Binding-site contacts:
Ligand atom N6 contacts residue GLY248 of chain 1.F at 3.0 Å (h-bond).
Ligand atom O4' contacts residue ALA455 of chain 1.F at 3.4 Å.
Ligand atom N3 contacts residue GLY454 of chain 1.F at 3.8 Å.
Ligand atom N1 contacts residue ILE422 of chain 1.F at 3.5 Å.
Ligand atom C8 contacts residue GLN426 of chain 1.F at 3.2 Å.
Ligand atom O3A contacts residue GLY289 of chain 1.F at 3.8 Å.
Ligand atom S1G contacts residue ARG404 of chain 1.A at 3.2 Å (salt-bridge).
Ligand atom C5 contacts residue MET294 of chain 1.F at 3.3 Å (hydrophobic).
Ligand atom C6 contacts residue ILE422 of chain 1.F at 3.6 Å (hydrophobic).
Ligand atom N9 contacts residue MET294 of chain 1.F at 3.8 Å.
Ligand atom N3 contacts residue ALA455 of chain 1.F at 3.8 Å.
Ligand atom O3B contacts residue THR293 of chain 1.F at 3.1 Å (h-bond).
Ligand atom O2B contacts residue LYS292 of chain 1.F at 2.6 Å (salt-bridge).
Ligand atom C2 contacts residue GLY454 of chain 1.F at 3.6 Å.
Ligand atom O2A contacts residue THR293 of chain 1.F at 3.1 Å (h-bond).
Ligand atom O2B contacts residue GLY291 of chain 1.F at 3.3 Å (h-bond).
Ligand atom O2G contacts residue LYS292 of chain 1.F at 3.6 Å.
Ligand atom O3G contacts residue GLU346 of chain 1.F at 3.5 Å (salt-bridge).
Ligand atom C8 contacts residue MET294 of chain 1.F at 3.4 Å (hydrophobic).
Ligand atom O3G contacts residue THR293 of chain 1.F at 2.7 Å (h-bond).
Ligand atom C4 contacts residue MET294 of chain 1.F at 3.7 Å (hydrophobic).
Ligand atom O2B contacts residue THR293 of chain 1.F at 3.6 Å (h-bond).
Ligand atom O1A contacts residue GLY291 of chain 1.F at 3.2 Å.
Ligand atom N1 contacts residue THR290 of chain 1.F at 3.8 Å.
Ligand atom O1B contacts residue GLY289 of chain 1.F at 2.5 Å (h-bond).
Ligand atom PB contacts residue GLY289 of chain 1.F at 3.7 Å.
Ligand atom N7 contacts residue GLN426 of chain 1.F at 3.6 Å.
Ligand atom O1A contacts residue MET294 of chain 1.F at 2.9 Å (h-bond).
Ligand atom C4' contacts residue ALA455 of chain 1.F at 3.7 Å (hydrophobic).
Ligand atom C8 contacts residue THR458 of chain 1.F at 3.7 Å.
Ligand atom O1A contacts residue LYS292 of chain 1.F at 3.3 Å (salt-bridge).
Ligand atom O1B contacts residue PRO288 of chain 1.F at 3.5 Å.
Ligand atom C2 contacts residue THR290 of chain 1.F at 3.4 Å.
Ligand atom O1A contacts residue THR293 of chain 1.F at 2.9 Å (h-bond).
Ligand atom N7 contacts residue MET294 of chain 1.F at 3.2 Å.
Ligand atom N9 contacts residue THR458 of chain 1.F at 3.7 Å.
Ligand atom C1' contacts residue THR458 of chain 1.F at 3.6 Å.
Ligand atom N6 contacts residue ILE422 of chain 1.F at 3.3 Å.
Ligand atom O3A contacts residue GLY291 of chain 1.F at 3.8 Å.
Ligand atom PG contacts residue THR293 of chain 1.F at 3.5 Å.

The small molecule below binds the protein below.
Small molecule (SMILES): Nc1ncnc2c1ncn2[C@@H]1O[C@H](COP(=O)(O)OP(=O)(O)OP(O)(O)=S)[C@@H](O)[C@H]1O

Sequence of chain 1.A:
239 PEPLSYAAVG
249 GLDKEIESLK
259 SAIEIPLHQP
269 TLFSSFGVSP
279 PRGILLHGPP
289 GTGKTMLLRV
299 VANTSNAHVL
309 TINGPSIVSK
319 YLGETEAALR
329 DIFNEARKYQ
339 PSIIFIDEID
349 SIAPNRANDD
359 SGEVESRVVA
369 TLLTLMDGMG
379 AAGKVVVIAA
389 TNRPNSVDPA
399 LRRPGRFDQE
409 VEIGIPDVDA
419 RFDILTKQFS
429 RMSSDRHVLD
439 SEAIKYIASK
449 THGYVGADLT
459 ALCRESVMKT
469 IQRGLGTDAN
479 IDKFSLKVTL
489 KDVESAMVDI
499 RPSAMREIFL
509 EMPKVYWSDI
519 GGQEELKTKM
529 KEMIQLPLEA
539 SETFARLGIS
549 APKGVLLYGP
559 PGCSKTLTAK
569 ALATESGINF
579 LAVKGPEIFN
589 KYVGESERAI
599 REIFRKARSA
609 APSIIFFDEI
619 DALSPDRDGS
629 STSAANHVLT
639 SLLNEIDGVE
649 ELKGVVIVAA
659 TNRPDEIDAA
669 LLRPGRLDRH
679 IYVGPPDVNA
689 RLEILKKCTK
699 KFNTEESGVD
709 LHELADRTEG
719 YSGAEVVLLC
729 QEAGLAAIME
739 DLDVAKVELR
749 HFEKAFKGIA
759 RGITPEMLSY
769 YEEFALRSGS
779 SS

Sequence of chain 1.F:
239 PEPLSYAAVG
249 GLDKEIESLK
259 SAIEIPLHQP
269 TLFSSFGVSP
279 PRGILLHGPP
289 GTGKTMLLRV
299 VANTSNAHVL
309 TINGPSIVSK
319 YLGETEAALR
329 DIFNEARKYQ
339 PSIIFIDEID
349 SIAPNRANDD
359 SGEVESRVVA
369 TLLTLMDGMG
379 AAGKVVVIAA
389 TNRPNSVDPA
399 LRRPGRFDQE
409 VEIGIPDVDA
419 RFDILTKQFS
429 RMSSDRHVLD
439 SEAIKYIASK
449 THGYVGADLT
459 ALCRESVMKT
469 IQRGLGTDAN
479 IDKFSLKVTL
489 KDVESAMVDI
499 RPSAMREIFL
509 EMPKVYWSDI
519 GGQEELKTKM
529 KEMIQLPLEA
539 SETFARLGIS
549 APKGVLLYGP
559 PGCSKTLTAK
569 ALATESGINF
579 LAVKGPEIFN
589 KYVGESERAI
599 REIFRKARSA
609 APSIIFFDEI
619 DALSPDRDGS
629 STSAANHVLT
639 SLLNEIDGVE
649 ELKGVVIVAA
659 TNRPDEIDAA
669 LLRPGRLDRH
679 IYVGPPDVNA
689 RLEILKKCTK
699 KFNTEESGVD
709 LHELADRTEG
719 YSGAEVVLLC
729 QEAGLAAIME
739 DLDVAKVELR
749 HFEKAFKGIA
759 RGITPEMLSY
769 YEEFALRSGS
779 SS